Binding-site contacts:
Ligand atom O4 contacts residue HIS204 of chain 1.A at 3.6 Å.
Ligand atom C8 contacts residue HIS186 of chain 1.A at 3.6 Å.
Ligand atom C1 contacts residue LYS185 of chain 1.A at 3.7 Å.
Ligand atom O2 contacts residue HIS186 of chain 1.A at 3.3 Å.
Ligand atom O6 contacts residue TRP184 of chain 1.A at 3.6 Å (h-bond).
Ligand atom N2 contacts residue ILE206 of chain 1.A at 3.6 Å.
Ligand atom C1 contacts residue ASN141 of chain 1.A at 1.4 Å.
Ligand atom C2 contacts residue HIS186 of chain 1.A at 4.0 Å.
Ligand atom O3 contacts residue TRP184 of chain 1.A at 3.9 Å.
Ligand atom O5 contacts residue ASN141 of chain 1.A at 2.4 Å (h-bond).
Ligand atom C5 contacts residue THR143 of chain 1.A at 4.0 Å.
Ligand atom O7 contacts residue ASN141 of chain 1.A at 3.2 Å (h-bond).
Ligand atom C3 contacts residue HIS186 of chain 1.A at 3.5 Å.
Ligand atom O6 contacts residue THR202 of chain 1.A at 4.1 Å.
Ligand atom O6 contacts residue THR143 of chain 1.A at 3.4 Å.
Ligand atom C5 contacts residue ASN141 of chain 1.A at 3.6 Å.
Ligand atom O5 contacts residue THR143 of chain 1.A at 4.1 Å.
Ligand atom C7 contacts residue HIS186 of chain 1.A at 3.5 Å.
Ligand atom C6 contacts residue TRP187 of chain 1.A at 3.7 Å (hydrophobic).
Ligand atom N2 contacts residue HIS186 of chain 1.A at 3.2 Å.
Ligand atom C2 contacts residue HIS186 of chain 1.A at 3.8 Å.
Ligand atom O2 contacts residue TRP187 of chain 1.A at 3.0 Å (h-bond).
Ligand atom C5 contacts residue TRP184 of chain 1.A at 3.7 Å (hydrophobic).
Ligand atom C3 contacts residue ASN141 of chain 1.A at 3.8 Å.
Ligand atom C7 contacts residue ILE206 of chain 1.A at 3.9 Å (hydrophobic).
Ligand atom N2 contacts residue ASN141 of chain 1.A at 2.9 Å (h-bond).
Ligand atom O5 contacts residue TRP184 of chain 1.A at 4.0 Å.
Ligand atom O3 contacts residue HIS186 of chain 1.A at 2.5 Å (h-bond).
Ligand atom C8 contacts residue ILE206 of chain 1.A at 3.7 Å (hydrophobic).
Ligand atom C1 contacts residue TRP187 of chain 1.A at 3.5 Å (hydrophobic).
Ligand atom O6 contacts residue TRP187 of chain 1.A at 3.7 Å.
Ligand atom C2 contacts residue ASN141 of chain 1.A at 2.5 Å.
Ligand atom C6 contacts residue THR143 of chain 1.A at 3.7 Å.
Ligand atom C7 contacts residue ASN141 of chain 1.A at 3.2 Å.
Ligand atom N2 contacts residue THR202 of chain 1.A at 4.0 Å.
Ligand atom C3 contacts residue HIS204 of chain 1.A at 4.0 Å.
Ligand atom C2 contacts residue TRP184 of chain 1.A at 3.6 Å (hydrophobic).
Ligand atom C5 contacts residue HIS204 of chain 1.A at 4.0 Å.
Ligand atom O5 contacts residue TRP187 of chain 1.A at 3.3 Å.
Ligand atom C6 contacts residue LYS185 of chain 1.A at 4.0 Å.

The protein below binds the small molecule below.
Small molecule (SMILES): CC(=O)N[C@H]1[C@H](O[C@H]2[C@H](O)[C@@H](NC(C)=O)CO[C@@H]2CO)O[C@H](CO)[C@@H](O[C@@H]2O[C@H](CO[C@H]3O[C@H](CO[C@H]4O[C@H](CO)[C@@H](O)[C@H](O)[C@@H]4O)[C@@H](O)[C@H](O[C@H]4O[C@H](CO)[C@@H](O)[C@H](O)[C@@H]4O)[C@@H]3O)[C@@H](O)[C@H](O[C@H]3O[C@H](CO)[C@@H](O)[C@H](O)[C@@H]3O)[C@@H]2O)[C@@H]1O

Sequence of chain 1.A:
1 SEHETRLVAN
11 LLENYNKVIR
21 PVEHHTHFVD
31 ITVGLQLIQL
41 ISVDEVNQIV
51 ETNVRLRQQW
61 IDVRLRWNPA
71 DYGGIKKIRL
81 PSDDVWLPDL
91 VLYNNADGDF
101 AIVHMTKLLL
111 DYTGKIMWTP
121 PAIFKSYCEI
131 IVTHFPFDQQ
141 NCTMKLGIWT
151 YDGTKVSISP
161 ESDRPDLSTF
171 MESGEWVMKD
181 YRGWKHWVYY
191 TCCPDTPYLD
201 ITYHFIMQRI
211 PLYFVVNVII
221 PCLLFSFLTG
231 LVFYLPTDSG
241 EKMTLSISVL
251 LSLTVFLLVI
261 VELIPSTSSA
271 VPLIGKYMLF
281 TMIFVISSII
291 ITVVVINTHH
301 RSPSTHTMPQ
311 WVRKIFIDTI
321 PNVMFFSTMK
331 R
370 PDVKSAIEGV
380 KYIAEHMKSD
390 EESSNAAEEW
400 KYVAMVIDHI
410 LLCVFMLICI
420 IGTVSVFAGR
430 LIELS